Sequence of chain 1.A:
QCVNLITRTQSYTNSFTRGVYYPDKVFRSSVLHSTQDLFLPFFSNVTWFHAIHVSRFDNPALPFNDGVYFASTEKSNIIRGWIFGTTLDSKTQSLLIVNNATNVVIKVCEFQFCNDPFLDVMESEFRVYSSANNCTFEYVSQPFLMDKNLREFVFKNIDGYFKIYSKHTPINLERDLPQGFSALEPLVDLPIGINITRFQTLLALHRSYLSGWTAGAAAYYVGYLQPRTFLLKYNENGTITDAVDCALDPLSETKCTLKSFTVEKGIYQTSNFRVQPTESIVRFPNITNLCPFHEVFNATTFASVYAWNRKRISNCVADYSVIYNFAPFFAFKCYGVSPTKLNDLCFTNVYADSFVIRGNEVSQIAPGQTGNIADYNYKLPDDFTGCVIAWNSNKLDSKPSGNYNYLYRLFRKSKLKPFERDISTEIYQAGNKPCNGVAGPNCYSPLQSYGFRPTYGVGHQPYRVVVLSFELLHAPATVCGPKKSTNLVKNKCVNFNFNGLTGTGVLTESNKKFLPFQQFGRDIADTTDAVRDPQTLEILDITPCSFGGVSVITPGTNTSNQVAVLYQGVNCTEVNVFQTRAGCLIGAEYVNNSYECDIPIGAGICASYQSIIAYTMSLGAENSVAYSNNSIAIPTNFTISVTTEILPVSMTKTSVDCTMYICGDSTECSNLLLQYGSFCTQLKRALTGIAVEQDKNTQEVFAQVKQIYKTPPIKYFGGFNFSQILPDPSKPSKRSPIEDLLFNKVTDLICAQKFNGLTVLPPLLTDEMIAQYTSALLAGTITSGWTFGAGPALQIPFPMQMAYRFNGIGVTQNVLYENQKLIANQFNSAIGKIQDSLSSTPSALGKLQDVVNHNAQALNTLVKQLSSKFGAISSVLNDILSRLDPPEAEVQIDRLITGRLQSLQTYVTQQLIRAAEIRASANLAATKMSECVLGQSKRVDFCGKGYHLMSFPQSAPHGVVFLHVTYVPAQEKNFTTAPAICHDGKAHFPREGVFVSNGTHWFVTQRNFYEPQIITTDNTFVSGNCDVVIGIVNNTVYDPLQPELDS

Binding-site contacts:
Ligand atom C2 contacts residue ASN278 of chain 1.A at 2.5 Å.
Ligand atom C4 contacts residue ASN278 of chain 1.A at 4.2 Å.
Ligand atom O7 contacts residue GLU277 of chain 1.A at 3.9 Å.
Ligand atom C7 contacts residue ASN276 of chain 1.A at 4.4 Å.
Ligand atom C8 contacts residue ASN276 of chain 1.A at 3.7 Å.
Ligand atom O5 contacts residue ASN278 of chain 1.A at 2.4 Å (h-bond).
Ligand atom C7 contacts residue ASN278 of chain 1.A at 3.5 Å.
Ligand atom N2 contacts residue ASN278 of chain 1.A at 2.9 Å (h-bond).
Ligand atom C5 contacts residue ASN278 of chain 1.A at 3.7 Å.
Ligand atom O7 contacts residue ASN278 of chain 1.A at 3.8 Å.
Ligand atom C1 contacts residue ASN278 of chain 1.A at 1.4 Å.
Ligand atom C3 contacts residue ASN278 of chain 1.A at 3.8 Å.

The small molecule below binds the protein below.
Small molecule (SMILES): CC(=O)N[C@@H]1[C@@H](O)[C@H](O)[C@@H](CO)O[C@H]1O